Binding-site contacts:
Ligand atom C5 contacts residue ASN483 of chain 2.A at 3.5 Å.
Ligand atom O5 contacts residue ASN483 of chain 2.A at 2.5 Å (h-bond).
Ligand atom O7 contacts residue ASN483 of chain 2.A at 3.8 Å.
Ligand atom C7 contacts residue ARG463 of chain 2.A at 3.7 Å.
Ligand atom C8 contacts residue LYS467 of chain 2.A at 3.9 Å.
Ligand atom C4 contacts residue ASN483 of chain 2.A at 4.0 Å.
Ligand atom C8 contacts residue ARG463 of chain 2.A at 3.9 Å.
Ligand atom C8 contacts residue GLU480 of chain 2.A at 3.9 Å.
Ligand atom C7 contacts residue GLU480 of chain 2.A at 4.1 Å.
Ligand atom O3 contacts residue ARG463 of chain 2.A at 3.4 Å.
Ligand atom N2 contacts residue ARG463 of chain 2.A at 4.2 Å.
Ligand atom C6 contacts residue ASN483 of chain 2.A at 3.9 Å.
Ligand atom O7 contacts residue ARG463 of chain 2.A at 3.7 Å.
Ligand atom C7 contacts residue ASN483 of chain 2.A at 3.6 Å.
Ligand atom C2 contacts residue ASN483 of chain 2.A at 2.3 Å.
Ligand atom C1 contacts residue ASN483 of chain 2.A at 1.4 Å.
Ligand atom O7 contacts residue GLU480 of chain 2.A at 4.2 Å.
Ligand atom O7 contacts residue SER464 of chain 2.A at 4.2 Å.
Ligand atom N2 contacts residue ASN483 of chain 2.A at 3.0 Å (h-bond).
Ligand atom O6 contacts residue ASN483 of chain 2.A at 4.4 Å.
Ligand atom C3 contacts residue ASN483 of chain 2.A at 3.6 Å.

A protein and the small-molecule ligand that binds it are described below.
Small molecule (SMILES): CC(=O)N[C@@H]1[C@@H](O)[C@H](O)[C@@H](CO)O[C@H]1O

Sequence of chain 2.A:
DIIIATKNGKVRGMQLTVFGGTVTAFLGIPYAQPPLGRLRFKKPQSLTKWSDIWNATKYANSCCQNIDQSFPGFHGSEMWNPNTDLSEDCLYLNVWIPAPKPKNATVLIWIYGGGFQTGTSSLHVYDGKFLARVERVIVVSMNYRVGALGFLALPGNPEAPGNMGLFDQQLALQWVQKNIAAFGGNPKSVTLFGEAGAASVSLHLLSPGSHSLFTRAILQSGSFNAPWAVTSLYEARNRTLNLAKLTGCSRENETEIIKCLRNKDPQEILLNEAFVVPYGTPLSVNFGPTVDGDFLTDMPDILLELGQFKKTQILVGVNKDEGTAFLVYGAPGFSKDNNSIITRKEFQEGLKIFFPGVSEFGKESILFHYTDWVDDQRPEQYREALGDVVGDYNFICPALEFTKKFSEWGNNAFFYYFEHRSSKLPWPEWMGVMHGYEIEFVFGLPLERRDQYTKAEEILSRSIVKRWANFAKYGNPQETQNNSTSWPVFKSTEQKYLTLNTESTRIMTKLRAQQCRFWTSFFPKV